Sequence of chain 22.E:
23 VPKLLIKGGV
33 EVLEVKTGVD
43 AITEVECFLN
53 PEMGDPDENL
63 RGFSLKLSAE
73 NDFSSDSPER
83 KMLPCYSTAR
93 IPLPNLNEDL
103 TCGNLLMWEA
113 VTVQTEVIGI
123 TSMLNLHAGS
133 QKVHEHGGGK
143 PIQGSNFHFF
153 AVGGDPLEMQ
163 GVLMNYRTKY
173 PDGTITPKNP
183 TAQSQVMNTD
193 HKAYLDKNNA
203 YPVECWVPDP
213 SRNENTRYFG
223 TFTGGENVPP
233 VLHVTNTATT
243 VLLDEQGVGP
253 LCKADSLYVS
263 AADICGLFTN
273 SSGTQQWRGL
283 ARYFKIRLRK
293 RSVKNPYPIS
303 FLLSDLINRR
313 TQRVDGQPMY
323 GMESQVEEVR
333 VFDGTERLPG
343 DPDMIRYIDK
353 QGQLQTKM

Sequence of chain 22.B:
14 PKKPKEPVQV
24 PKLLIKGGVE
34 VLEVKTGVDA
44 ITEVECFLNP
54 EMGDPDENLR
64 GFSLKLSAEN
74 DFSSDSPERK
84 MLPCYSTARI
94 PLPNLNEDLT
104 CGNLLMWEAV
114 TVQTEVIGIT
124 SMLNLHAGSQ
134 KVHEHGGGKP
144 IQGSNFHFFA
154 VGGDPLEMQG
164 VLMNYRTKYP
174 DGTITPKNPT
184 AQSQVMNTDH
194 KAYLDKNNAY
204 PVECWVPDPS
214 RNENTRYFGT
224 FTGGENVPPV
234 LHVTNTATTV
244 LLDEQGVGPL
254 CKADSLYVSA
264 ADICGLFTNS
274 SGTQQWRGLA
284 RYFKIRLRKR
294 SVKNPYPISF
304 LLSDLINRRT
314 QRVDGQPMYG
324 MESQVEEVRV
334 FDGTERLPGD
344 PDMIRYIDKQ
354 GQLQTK

Sequence of chain 22.A:
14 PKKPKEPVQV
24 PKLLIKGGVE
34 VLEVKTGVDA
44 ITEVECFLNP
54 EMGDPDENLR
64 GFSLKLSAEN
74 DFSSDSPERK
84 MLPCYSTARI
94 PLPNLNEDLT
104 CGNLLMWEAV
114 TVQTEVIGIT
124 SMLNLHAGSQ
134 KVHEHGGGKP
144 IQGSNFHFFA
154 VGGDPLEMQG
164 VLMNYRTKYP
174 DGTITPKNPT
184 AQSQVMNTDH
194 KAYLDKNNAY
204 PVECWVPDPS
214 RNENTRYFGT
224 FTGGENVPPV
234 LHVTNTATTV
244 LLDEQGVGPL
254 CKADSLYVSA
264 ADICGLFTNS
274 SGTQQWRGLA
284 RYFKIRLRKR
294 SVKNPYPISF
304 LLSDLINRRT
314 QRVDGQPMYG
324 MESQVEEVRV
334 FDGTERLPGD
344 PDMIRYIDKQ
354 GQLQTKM

Binding-site contacts:
Ligand atom O1A contacts residue THR276 of chain 22.A at 3.4 Å (h-bond).
Ligand atom C5 contacts residue ASN272 of chain 22.A at 3.9 Å.
Ligand atom C9 contacts residue LYS68 of chain 22.A at 3.8 Å.
Ligand atom O1B contacts residue LYS68 of chain 22.A at 3.7 Å.
Ligand atom O9 contacts residue LYS68 of chain 22.A at 2.8 Å (salt-bridge).
Ligand atom C9 contacts residue LEU67 of chain 22.A at 3.9 Å (hydrophobic).
Ligand atom O1B contacts residue ASN272 of chain 22.A at 3.7 Å.
Ligand atom C11 contacts residue PHE270 of chain 22.A at 3.8 Å (hydrophobic).
Ligand atom O8 contacts residue THR276 of chain 22.A at 3.2 Å.
Ligand atom O1A contacts residue LYS68 of chain 22.A at 3.2 Å (salt-bridge).
Ligand atom C11 contacts residue PHE65 of chain 22.A at 3.7 Å (hydrophobic).
Ligand atom C11 contacts residue PHE75 of chain 22.B at 3.5 Å (hydrophobic).
Ligand atom O8 contacts residue LYS68 of chain 22.A at 3.9 Å.
Ligand atom O10 contacts residue PHE75 of chain 22.B at 3.5 Å.
Ligand atom O8 contacts residue ASN272 of chain 22.A at 3.5 Å (h-bond).
Ligand atom C7 contacts residue GLN278 of chain 22.A at 3.8 Å.
Ligand atom N5 contacts residue ASN272 of chain 22.A at 3.1 Å (h-bond).
Ligand atom C11 contacts residue LEU62 of chain 22.A at 4.0 Å (hydrophobic).
Ligand atom C10 contacts residue LEU62 of chain 22.A at 3.9 Å (hydrophobic).
Ligand atom C8 contacts residue GLN278 of chain 22.A at 3.7 Å.
Ligand atom O8 contacts residue GLN278 of chain 22.A at 3.5 Å (h-bond).
Ligand atom C11 contacts residue ASN272 of chain 22.A at 3.4 Å.
Ligand atom C10 contacts residue GLN278 of chain 22.A at 4.0 Å.
Ligand atom C1 contacts residue SER274 of chain 22.A at 3.4 Å.
Ligand atom C1 contacts residue LYS68 of chain 22.A at 3.8 Å.
Ligand atom O10 contacts residue LEU62 of chain 22.A at 3.6 Å.
Ligand atom C9 contacts residue GLN278 of chain 22.A at 3.2 Å.
Ligand atom C11 contacts residue THR276 of chain 22.A at 3.7 Å.
Ligand atom C10 contacts residue PHE75 of chain 22.B at 3.9 Å (hydrophobic).
Ligand atom O9 contacts residue LEU67 of chain 22.A at 3.2 Å.
Ligand atom C11 contacts residue GLN278 of chain 22.A at 3.4 Å.
Ligand atom C11 contacts residue HIS138 of chain 22.E at 3.4 Å.
Ligand atom C1 contacts residue THR276 of chain 22.A at 3.5 Å.
Ligand atom C10 contacts residue ASN272 of chain 22.A at 3.7 Å.
Ligand atom C4 contacts residue ASN272 of chain 22.A at 4.0 Å.
Ligand atom O1B contacts residue THR276 of chain 22.A at 2.8 Å (h-bond).
Ligand atom O1A contacts residue SER274 of chain 22.A at 2.3 Å (h-bond).
Ligand atom C6 contacts residue ASN272 of chain 22.A at 3.5 Å.
Ligand atom N5 contacts residue GLN278 of chain 22.A at 3.7 Å.
Ligand atom O1B contacts residue SER274 of chain 22.A at 3.9 Å.

A small-molecule ligand and the protein it binds are described below.
Small molecule (SMILES): CC(=O)N[C@H]1[C@H]([C@H](O)[C@H](O)CO)O[C@@](O[C@H](CO)[C@@H](O)[C@@H]2O[C@@H](C(=O)O)C[C@H](O)[C@H]2NC(C)=O)(C(=O)O)C[C@@H]1O